Binding-site contacts:
Ligand atom O7 contacts residue GLY1136 of chain 1.B at 4.1 Å.
Ligand atom C8 contacts residue ASN715 of chain 1.B at 4.5 Å.
Ligand atom C8 contacts residue GLY1136 of chain 1.B at 3.7 Å.
Ligand atom O5 contacts residue ASN714 of chain 1.B at 2.4 Å (h-bond).
Ligand atom C3 contacts residue ASN714 of chain 1.B at 3.8 Å.
Ligand atom C8 contacts residue ASN714 of chain 1.B at 4.4 Å.
Ligand atom O7 contacts residue ASN714 of chain 1.B at 3.1 Å (h-bond).
Ligand atom C7 contacts residue ASN714 of chain 1.B at 3.2 Å.
Ligand atom C1 contacts residue ASN714 of chain 1.B at 1.4 Å.
Ligand atom O5 contacts residue ASP801 of chain 1.C at 4.3 Å.
Ligand atom O6 contacts residue ASP801 of chain 1.C at 4.0 Å.
Ligand atom C2 contacts residue ASN714 of chain 1.B at 2.5 Å.
Ligand atom C7 contacts residue GLY1136 of chain 1.B at 4.3 Å.
Ligand atom N2 contacts residue ASN714 of chain 1.B at 2.9 Å (h-bond).
Ligand atom C5 contacts residue ASN714 of chain 1.B at 3.7 Å.
Ligand atom C4 contacts residue ASN714 of chain 1.B at 4.2 Å.

The protein below binds the small molecule below.
Small molecule (SMILES): CC(=O)N[C@@H]1[C@@H](O)[C@H](O)[C@@H](CO)O[C@H]1O

Sequence of chain 1.C:
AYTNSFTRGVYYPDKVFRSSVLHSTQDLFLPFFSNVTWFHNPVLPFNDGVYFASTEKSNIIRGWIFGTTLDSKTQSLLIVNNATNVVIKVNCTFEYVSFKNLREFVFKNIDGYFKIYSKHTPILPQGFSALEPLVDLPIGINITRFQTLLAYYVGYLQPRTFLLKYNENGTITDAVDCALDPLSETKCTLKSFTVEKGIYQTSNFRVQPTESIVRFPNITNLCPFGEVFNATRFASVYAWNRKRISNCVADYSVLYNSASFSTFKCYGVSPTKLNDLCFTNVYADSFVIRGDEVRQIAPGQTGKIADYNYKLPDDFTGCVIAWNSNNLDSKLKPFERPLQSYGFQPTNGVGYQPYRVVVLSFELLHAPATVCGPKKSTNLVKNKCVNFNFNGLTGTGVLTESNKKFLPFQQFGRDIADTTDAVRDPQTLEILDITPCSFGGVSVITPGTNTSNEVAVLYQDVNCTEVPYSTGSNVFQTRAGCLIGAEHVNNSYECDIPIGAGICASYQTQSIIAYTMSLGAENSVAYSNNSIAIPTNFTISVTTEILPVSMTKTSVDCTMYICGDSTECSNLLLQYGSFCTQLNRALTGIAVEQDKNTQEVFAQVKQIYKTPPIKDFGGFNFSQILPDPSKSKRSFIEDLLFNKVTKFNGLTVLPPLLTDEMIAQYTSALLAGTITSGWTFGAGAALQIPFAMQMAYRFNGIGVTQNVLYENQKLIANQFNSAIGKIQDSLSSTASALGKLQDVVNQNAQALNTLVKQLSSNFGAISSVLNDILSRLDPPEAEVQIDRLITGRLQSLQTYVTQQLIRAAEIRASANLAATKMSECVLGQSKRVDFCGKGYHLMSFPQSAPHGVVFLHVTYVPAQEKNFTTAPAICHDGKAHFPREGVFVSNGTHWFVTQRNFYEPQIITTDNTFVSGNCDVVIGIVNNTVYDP

Sequence of chain 1.B:
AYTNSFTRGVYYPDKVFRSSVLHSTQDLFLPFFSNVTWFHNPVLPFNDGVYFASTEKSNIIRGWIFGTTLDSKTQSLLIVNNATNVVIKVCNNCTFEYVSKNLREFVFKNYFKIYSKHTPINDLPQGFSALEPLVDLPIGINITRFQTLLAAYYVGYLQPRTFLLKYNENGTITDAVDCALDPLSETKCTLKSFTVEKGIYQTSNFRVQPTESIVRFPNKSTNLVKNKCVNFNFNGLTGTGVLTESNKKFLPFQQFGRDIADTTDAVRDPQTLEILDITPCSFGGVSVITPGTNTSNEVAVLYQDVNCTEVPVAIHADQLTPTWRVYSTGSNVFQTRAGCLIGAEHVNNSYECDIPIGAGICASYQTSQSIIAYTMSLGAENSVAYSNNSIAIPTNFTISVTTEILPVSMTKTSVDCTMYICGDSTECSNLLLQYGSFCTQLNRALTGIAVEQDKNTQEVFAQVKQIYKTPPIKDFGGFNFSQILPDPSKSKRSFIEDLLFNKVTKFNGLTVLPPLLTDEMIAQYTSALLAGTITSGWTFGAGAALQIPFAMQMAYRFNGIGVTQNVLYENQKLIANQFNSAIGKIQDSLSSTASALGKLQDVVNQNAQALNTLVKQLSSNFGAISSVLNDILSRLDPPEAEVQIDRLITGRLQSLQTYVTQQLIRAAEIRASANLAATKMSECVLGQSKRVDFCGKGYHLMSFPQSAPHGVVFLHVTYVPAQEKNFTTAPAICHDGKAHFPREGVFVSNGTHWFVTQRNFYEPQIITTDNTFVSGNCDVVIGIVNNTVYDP